A protein and the small-molecule ligand that binds it are described below.
Small molecule (SMILES): Cc1cc(C)n(Cc2ccc(C(=O)NCc3ccc(F)cc3Cl)cc2)n1

Binding-site contacts:
Ligand atom CL1 contacts residue MET103 of chain 1.A at 3.0 Å.
Ligand atom C7 contacts residue MET199 of chain 1.A at 3.9 Å (hydrophobic).
Ligand atom C1 contacts residue PHE149 of chain 1.A at 3.9 Å (hydrophobic).
Ligand atom C15 contacts residue MET98 of chain 1.A at 3.2 Å (hydrophobic).
Ligand atom N4 contacts residue NAD1 of chain 1.E at 3.4 Å (h-bond).
Ligand atom C10 contacts residue NAD1 of chain 1.E at 3.8 Å.
Ligand atom C9 contacts residue GLY96 of chain 1.A at 3.4 Å.
Ligand atom C12 contacts residue PHE97 of chain 1.A at 3.9 Å (hydrophobic).
Ligand atom C13 contacts residue MET98 of chain 1.A at 3.9 Å (hydrophobic).
Ligand atom C8 contacts residue GLY96 of chain 1.A at 3.4 Å.
Ligand atom C10 contacts residue GLY96 of chain 1.A at 3.4 Å.
Ligand atom N3 contacts residue MET161 of chain 1.A at 3.7 Å.
Ligand atom C6 contacts residue MET199 of chain 1.A at 3.6 Å (hydrophobic).
Ligand atom C13 contacts residue ALA198 of chain 1.A at 3.8 Å (hydrophobic).
Ligand atom F21 contacts residue LEU207 of chain 1.A at 3.1 Å.
Ligand atom C1 contacts residue TYR158 of chain 1.A at 3.9 Å (hydrophobic).
Ligand atom C12 contacts residue ALA198 of chain 1.A at 3.6 Å (hydrophobic).
Ligand atom N14 contacts residue PHE97 of chain 1.A at 3.8 Å.
Ligand atom C6 contacts residue NAD1 of chain 1.E at 3.5 Å.
Ligand atom F21 contacts residue ILE202 of chain 1.A at 3.4 Å.
Ligand atom O24 contacts residue ALA198 of chain 1.A at 3.7 Å.
Ligand atom C2 contacts residue NAD1 of chain 1.E at 3.4 Å.
Ligand atom C1 contacts residue NAD1 of chain 1.E at 3.8 Å.
Ligand atom C5 contacts residue NAD1 of chain 1.E at 3.7 Å.
Ligand atom O24 contacts residue PHE97 of chain 1.A at 3.7 Å.
Ligand atom CL1 contacts residue MET98 of chain 1.A at 3.7 Å.
Ligand atom C25 contacts residue MET103 of chain 1.A at 3.9 Å (hydrophobic).
Ligand atom C8 contacts residue NAD1 of chain 1.E at 3.6 Å.
Ligand atom C20 contacts residue LEU207 of chain 1.A at 3.7 Å (hydrophobic).
Ligand atom C19 contacts residue LEU207 of chain 1.A at 3.9 Å (hydrophobic).
Ligand atom C13 contacts residue PHE97 of chain 1.A at 3.7 Å (hydrophobic).
Ligand atom F21 contacts residue ALA201 of chain 1.A at 3.6 Å.
Ligand atom N3 contacts residue NAD1 of chain 1.E at 2.7 Å (h-bond).
Ligand atom C11 contacts residue ALA198 of chain 1.A at 3.6 Å (hydrophobic).
Ligand atom N14 contacts residue MET98 of chain 1.A at 2.8 Å (h-bond).
Ligand atom C6 contacts residue THR196 of chain 1.A at 3.2 Å.
Ligand atom C7 contacts residue NAD1 of chain 1.E at 3.4 Å.
Ligand atom C19 contacts residue ILE202 of chain 1.A at 3.8 Å (hydrophobic).
Ligand atom C26 contacts residue MET161 of chain 1.A at 3.9 Å (hydrophobic).
Ligand atom C25 contacts residue MET98 of chain 1.A at 3.8 Å (hydrophobic).

Sequence of chain 1.A:
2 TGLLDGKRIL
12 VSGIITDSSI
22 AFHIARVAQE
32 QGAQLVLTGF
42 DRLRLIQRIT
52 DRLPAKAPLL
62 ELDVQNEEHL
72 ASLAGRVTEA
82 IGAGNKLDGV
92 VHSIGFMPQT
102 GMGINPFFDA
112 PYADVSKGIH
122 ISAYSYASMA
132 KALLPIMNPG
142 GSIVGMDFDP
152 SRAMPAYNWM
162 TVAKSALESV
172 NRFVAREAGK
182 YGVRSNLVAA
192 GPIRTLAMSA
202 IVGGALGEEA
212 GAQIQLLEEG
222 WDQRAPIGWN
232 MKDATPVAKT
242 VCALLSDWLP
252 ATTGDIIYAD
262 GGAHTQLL